Binding-site contacts:
Ligand atom C09 contacts residue MET133 of chain 1.E at 3.6 Å (hydrophobic).
Ligand atom C02 contacts residue VAL125 of chain 1.E at 3.7 Å (hydrophobic).
Ligand atom C08 contacts residue MET133 of chain 1.E at 3.4 Å (hydrophobic).
Ligand atom C12 contacts residue MET133 of chain 1.E at 3.2 Å (hydrophobic).
Ligand atom C06 contacts residue CYS207 of chain 1.D at 3.7 Å (hydrophobic).
Ligand atom C13 contacts residue MET133 of chain 1.E at 3.1 Å (hydrophobic).
Ligand atom C18 contacts residue TYR212 of chain 1.D at 3.6 Å (hydrophobic).
Ligand atom C12 contacts residue CYS207 of chain 1.D at 3.7 Å (hydrophobic).
Ligand atom C08 contacts residue CYS207 of chain 1.D at 3.5 Å (hydrophobic).
Ligand atom C21 contacts residue TRP72 of chain 1.E at 3.4 Å (hydrophobic).
Ligand atom C10 contacts residue MET133 of chain 1.E at 3.8 Å (hydrophobic).
Ligand atom C22 contacts residue TYR110 of chain 1.D at 3.6 Å (hydrophobic).
Ligand atom C03 contacts residue CYS208 of chain 1.D at 3.6 Å (hydrophobic).
Ligand atom C11 contacts residue MET133 of chain 1.E at 3.5 Å (hydrophobic).
Ligand atom C06 contacts residue MET133 of chain 1.E at 4.1 Å (hydrophobic).
Ligand atom N17 contacts residue TYR110 of chain 1.D at 3.5 Å (h-bond).
Ligand atom C08 contacts residue CYS208 of chain 1.D at 3.7 Å (hydrophobic).
Ligand atom C09 contacts residue CYS207 of chain 1.D at 4.0 Å (hydrophobic).
Ligand atom N17 contacts residue TRP164 of chain 1.D at 2.8 Å (h-bond).
Ligand atom C18 contacts residue TRP164 of chain 1.D at 3.4 Å (hydrophobic).
Ligand atom C16 contacts residue TRP164 of chain 1.D at 3.0 Å (hydrophobic).
Ligand atom C10 contacts residue CYS208 of chain 1.D at 3.7 Å (hydrophobic).
Ligand atom O07 contacts residue ARG74 of chain 1.E at 3.4 Å.
Ligand atom C22 contacts residue TRP72 of chain 1.E at 4.2 Å (hydrophobic).
Ligand atom C21 contacts residue TYR205 of chain 1.D at 3.9 Å (hydrophobic).
Ligand atom C02 contacts residue TYR212 of chain 1.D at 3.9 Å (hydrophobic).
Ligand atom C01 contacts residue VAL125 of chain 1.E at 4.0 Å (hydrophobic).
Ligand atom C03 contacts residue TYR212 of chain 1.D at 3.6 Å (hydrophobic).
Ligand atom O07 contacts residue ILE135 of chain 1.E at 4.1 Å.
Ligand atom C18 contacts residue TYR205 of chain 1.D at 4.1 Å (hydrophobic).
Ligand atom C19 contacts residue TYR205 of chain 1.D at 3.7 Å (hydrophobic).
Ligand atom C13 contacts residue ARG74 of chain 1.E at 3.8 Å.
Ligand atom C18 contacts residue TYR110 of chain 1.D at 3.7 Å (hydrophobic).
Ligand atom C22 contacts residue TRP164 of chain 1.D at 3.7 Å (hydrophobic).
Ligand atom C19 contacts residue TYR212 of chain 1.D at 4.2 Å (hydrophobic).
Ligand atom C09 contacts residue CYS208 of chain 1.D at 3.5 Å (hydrophobic).
Ligand atom O07 contacts residue CYS207 of chain 1.D at 4.0 Å.
Ligand atom C13 contacts residue CYS207 of chain 1.D at 3.4 Å (hydrophobic).
Ligand atom C06 contacts residue ILE135 of chain 1.E at 4.1 Å (hydrophobic).
Ligand atom C04 contacts residue TYR212 of chain 1.D at 3.7 Å (hydrophobic).

The protein below binds the small molecule below.
Small molecule (SMILES): O=C1c2cccc3c2[C@@H](CCC3)CN1[C@@H]1CN2CCC1CC2

Sequence of chain 1.E:
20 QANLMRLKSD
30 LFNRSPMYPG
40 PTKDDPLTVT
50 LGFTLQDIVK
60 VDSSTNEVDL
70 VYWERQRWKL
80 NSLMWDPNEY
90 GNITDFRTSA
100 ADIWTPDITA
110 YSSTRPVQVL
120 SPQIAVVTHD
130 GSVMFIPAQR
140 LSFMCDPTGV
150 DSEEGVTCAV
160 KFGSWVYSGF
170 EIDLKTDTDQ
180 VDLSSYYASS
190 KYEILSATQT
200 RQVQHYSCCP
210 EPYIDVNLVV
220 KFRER

Sequence of chain 1.D:
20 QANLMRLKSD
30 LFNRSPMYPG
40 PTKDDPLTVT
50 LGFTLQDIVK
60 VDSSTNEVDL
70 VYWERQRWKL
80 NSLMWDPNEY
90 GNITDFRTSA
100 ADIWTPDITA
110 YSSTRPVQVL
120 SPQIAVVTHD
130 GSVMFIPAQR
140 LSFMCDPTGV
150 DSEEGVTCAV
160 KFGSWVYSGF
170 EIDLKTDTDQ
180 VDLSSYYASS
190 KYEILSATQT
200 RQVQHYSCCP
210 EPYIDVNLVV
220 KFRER